Binding-site contacts:
Ligand atom C5' contacts residue SER77 of chain 1.FA at 3.9 Å.
Ligand atom P contacts residue SER17 of chain 2.C at 3.5 Å.
Ligand atom O3' contacts residue SER155 of chain 1.FA at 3.8 Å.
Ligand atom O3' contacts residue SER77 of chain 1.FA at 3.2 Å (h-bond).
Ligand atom P contacts residue THR36 of chain 2.EA at 4.0 Å.
Ligand atom OP1 contacts residue SER17 of chain 2.C at 2.8 Å.
Ligand atom O3' contacts residue ILE23 of chain 2.EA at 3.4 Å.
Ligand atom O2' contacts residue ARG39 of chain 1.FA at 3.9 Å.
Ligand atom P contacts residue ARG79 of chain 1.FA at 3.6 Å.
Ligand atom C5' contacts residue ARG79 of chain 1.FA at 4.0 Å.
Ligand atom C5' contacts residue THR36 of chain 2.EA at 4.1 Å.
Ligand atom O3' contacts residue ALA40 of chain 1.FA at 3.9 Å.
Ligand atom O2' contacts residue SER17 of chain 2.C at 3.3 Å.
Ligand atom C5' contacts residue SER17 of chain 2.C at 4.1 Å.
Ligand atom C2' contacts residue SER17 of chain 2.C at 4.2 Å.
Ligand atom C4' contacts residue SER155 of chain 1.FA at 3.2 Å.
Ligand atom O2' contacts residue ASN18 of chain 2.C at 3.9 Å.
Ligand atom C2' contacts residue VAL38 of chain 1.FA at 3.9 Å (hydrophobic).
Ligand atom O4' contacts residue SER77 of chain 1.FA at 4.0 Å.
Ligand atom OP1 contacts residue ARG79 of chain 1.FA at 2.2 Å (salt-bridge).
Ligand atom O3' contacts residue SER17 of chain 2.C at 3.0 Å.
Ligand atom O2 contacts residue VAL38 of chain 1.FA at 3.9 Å.
Ligand atom C5' contacts residue SER155 of chain 1.FA at 2.7 Å.
Ligand atom C2' contacts residue SER155 of chain 1.FA at 4.2 Å.
Ligand atom C2' contacts residue SER77 of chain 1.FA at 4.0 Å.
Ligand atom C4' contacts residue ALA40 of chain 1.FA at 3.8 Å (hydrophobic).
Ligand atom O2' contacts residue SER77 of chain 1.FA at 3.3 Å (h-bond).
Ligand atom C1' contacts residue VAL38 of chain 1.FA at 4.0 Å (hydrophobic).
Ligand atom O2' contacts residue VAL38 of chain 1.FA at 2.9 Å (h-bond).
Ligand atom C3' contacts residue SER17 of chain 2.C at 3.8 Å.
Ligand atom O2' contacts residue SER155 of chain 1.FA at 3.1 Å (h-bond).
Ligand atom O5' contacts residue SER155 of chain 1.FA at 3.8 Å.
Ligand atom O3' contacts residue THR36 of chain 2.EA at 3.6 Å (h-bond).
Ligand atom C5' contacts residue VAL19 of chain 2.C at 4.2 Å (hydrophobic).
Ligand atom C4' contacts residue SER77 of chain 1.FA at 3.1 Å.
Ligand atom C4' contacts residue SER17 of chain 2.C at 3.4 Å.
Ligand atom OP1 contacts residue THR36 of chain 2.EA at 3.3 Å (h-bond).
Ligand atom C3' contacts residue SER77 of chain 1.FA at 3.5 Å.
Ligand atom OP1 contacts residue THR21 of chain 2.C at 3.4 Å.
Ligand atom O4' contacts residue SER155 of chain 1.FA at 3.7 Å.

Sequence of chain 2.C:
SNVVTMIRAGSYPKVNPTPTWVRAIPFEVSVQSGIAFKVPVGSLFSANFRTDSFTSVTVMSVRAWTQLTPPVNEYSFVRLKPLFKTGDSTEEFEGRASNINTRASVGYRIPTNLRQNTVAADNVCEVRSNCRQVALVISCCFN

Sequence of chain 2.EA:
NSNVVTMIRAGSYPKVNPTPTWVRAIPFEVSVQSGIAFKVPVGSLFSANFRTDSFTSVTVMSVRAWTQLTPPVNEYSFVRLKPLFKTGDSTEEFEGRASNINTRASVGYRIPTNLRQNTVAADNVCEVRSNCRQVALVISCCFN

Sequence of chain 1.FA:
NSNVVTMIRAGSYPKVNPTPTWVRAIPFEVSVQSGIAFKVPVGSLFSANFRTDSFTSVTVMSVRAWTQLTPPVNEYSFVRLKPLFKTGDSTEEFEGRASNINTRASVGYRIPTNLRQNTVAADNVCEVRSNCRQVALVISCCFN

The small molecule below binds the protein below.
Small molecule (SMILES): O=c1ccn([C@@H]2O[C@H](CO[P](=O)(O)O[C@H]3[C@@H](O)[C@H](n4ccc(=O)[nH]c4=O)O[C@@H]3CO[P](=O)(O)O[C@H]3[C@@H](O)[C@H](n4ccc(=O)[nH]c4=O)O[C@@H]3CO[P](=O)(O)O[C@H]3[C@@H](O)[C@H](n4ccc(=O)[nH]c4=O)O[C@@H]3CO[P](=O)(O)O[C@H]3[C@@H](O)[C@H](n4ccc(=O)[nH]c4=O)O[C@@H]3CO[P](=O)(O)O[C@H]3[C@@H](O)[C@H](n4ccc(=O)[nH]c4=O)O[C@@H]3COP(=O)=O)[C@@H](O)[C@H]2O)c(=O)[nH]1